Binding-site contacts:
Ligand atom C14 contacts residue HIS219 of chain 1.B at 3.5 Å.
Ligand atom C30 contacts residue ASN227 of chain 1.B at 3.4 Å.
Ligand atom C4 contacts residue LEU86 of chain 1.B at 3.8 Å (hydrophobic).
Ligand atom C19 contacts residue ALA45 of chain 1.B at 3.6 Å (hydrophobic).
Ligand atom C24 contacts residue THR42 of chain 1.B at 3.7 Å.
Ligand atom O7 contacts residue LEU82 of chain 1.B at 3.9 Å.
Ligand atom C24 contacts residue ASP46 of chain 1.B at 3.9 Å.
Ligand atom C19 contacts residue LEU79 of chain 1.B at 3.9 Å (hydrophobic).
Ligand atom C25 contacts residue VAL228 of chain 1.B at 3.1 Å (hydrophobic).
Ligand atom C21 contacts residue THR42 of chain 1.B at 3.8 Å.
Ligand atom C29 contacts residue ASN227 of chain 1.B at 3.9 Å.
Ligand atom C15 contacts residue GLY216 of chain 1.B at 3.9 Å.
Ligand atom C20 contacts residue ALA45 of chain 1.B at 3.8 Å (hydrophobic).
Ligand atom C22 contacts residue LEU41 of chain 1.B at 3.9 Å (hydrophobic).
Ligand atom C29 contacts residue ASP46 of chain 1.B at 3.3 Å.
Ligand atom C27 contacts residue ASP46 of chain 1.B at 3.1 Å.
Ligand atom N26 contacts residue VAL228 of chain 1.B at 3.6 Å (h-bond).
Ligand atom C28 contacts residue ASP46 of chain 1.B at 3.3 Å.
Ligand atom C30 contacts residue ASP46 of chain 1.B at 3.1 Å.
Ligand atom C13 contacts residue MET38 of chain 1.B at 3.6 Å (hydrophobic).
Ligand atom C9 contacts residue LEU41 of chain 1.B at 3.6 Å (hydrophobic).
Ligand atom N26 contacts residue ASP46 of chain 1.B at 2.6 Å (salt-bridge).
Ligand atom C5 contacts residue PHE99 of chain 1.B at 3.9 Å (hydrophobic).
Ligand atom O7 contacts residue GLU48 of chain 1.B at 2.4 Å (salt-bridge).
Ligand atom C18 contacts residue LEU79 of chain 1.B at 3.8 Å (hydrophobic).
Ligand atom C27 contacts residue TRP78 of chain 1.B at 3.7 Å (hydrophobic).
Ligand atom C30 contacts residue VAL228 of chain 1.B at 3.2 Å (hydrophobic).
Ligand atom C19 contacts residue TRP78 of chain 1.B at 3.9 Å (hydrophobic).
Ligand atom C25 contacts residue ASP46 of chain 1.B at 3.5 Å.
Ligand atom C4 contacts residue MET83 of chain 1.B at 3.9 Å (hydrophobic).
Ligand atom O23 contacts residue LEU220 of chain 1.B at 3.6 Å.
Ligand atom C18 contacts residue ALA45 of chain 1.B at 3.9 Å (hydrophobic).
Ligand atom C7 contacts residue GLU48 of chain 1.B at 3.1 Å.
Ligand atom C10 contacts residue PHE99 of chain 1.B at 3.8 Å (hydrophobic).
Ligand atom O7 contacts residue ARG89 of chain 1.B at 2.9 Å (salt-bridge).
Ligand atom C14 contacts residue ILE119 of chain 1.B at 3.8 Å (hydrophobic).
Ligand atom C7 contacts residue ARG89 of chain 1.B at 3.9 Å.
Ligand atom C6 contacts residue LEU82 of chain 1.B at 3.7 Å (hydrophobic).
Ligand atom C8 contacts residue GLU48 of chain 1.B at 3.1 Å.
Ligand atom C9 contacts residue ALA45 of chain 1.B at 3.9 Å (hydrophobic).

This small molecule binds to this protein.
Small molecule (SMILES): Oc1ccc2c(c1)CC[C@H](c1ccccc1)[C@@H]2c1ccc(OCCN2CCCC2)cc1

Sequence of chain 1.B:
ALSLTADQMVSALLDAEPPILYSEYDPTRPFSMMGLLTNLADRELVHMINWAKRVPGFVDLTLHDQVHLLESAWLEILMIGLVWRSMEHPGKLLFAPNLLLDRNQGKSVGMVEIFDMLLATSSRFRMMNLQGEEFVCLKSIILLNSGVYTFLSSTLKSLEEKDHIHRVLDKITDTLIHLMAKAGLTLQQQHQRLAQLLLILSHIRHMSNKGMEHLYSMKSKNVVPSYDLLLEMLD